A protein and the small-molecule ligand that binds it are described below.
Small molecule (SMILES): CC(=O)N[C@@H]1[C@@H](O)[C@H](O)[C@@H](CO)O[C@H]1O

Binding-site contacts:
Ligand atom C8 contacts residue TYR524 of chain 2.B at 3.6 Å (hydrophobic).
Ligand atom C7 contacts residue ASP526 of chain 2.B at 4.1 Å.
Ligand atom O7 contacts residue SER468 of chain 2.B at 3.3 Å (h-bond).
Ligand atom C1 contacts residue SER503 of chain 2.B at 4.2 Å.
Ligand atom C5 contacts residue ASN501 of chain 2.B at 3.6 Å.
Ligand atom C7 contacts residue ASN501 of chain 2.B at 3.9 Å.
Ligand atom O6 contacts residue SER503 of chain 2.B at 4.3 Å.
Ligand atom O5 contacts residue ASP477 of chain 2.B at 4.1 Å.
Ligand atom C7 contacts residue SER468 of chain 2.B at 4.3 Å.
Ligand atom O5 contacts residue SER503 of chain 2.B at 4.3 Å.
Ligand atom O6 contacts residue SER479 of chain 2.B at 3.2 Å (h-bond).
Ligand atom O5 contacts residue SER479 of chain 2.B at 3.3 Å (h-bond).
Ligand atom C8 contacts residue CYS469 of chain 2.B at 3.7 Å (hydrophobic).
Ligand atom O6 contacts residue LYS480 of chain 2.B at 3.6 Å.
Ligand atom C6 contacts residue SER479 of chain 2.B at 3.7 Å.
Ligand atom C5 contacts residue SER503 of chain 2.B at 4.3 Å.
Ligand atom N2 contacts residue ASP526 of chain 2.B at 3.5 Å (salt-bridge).
Ligand atom O6 contacts residue SER407 of chain 2.B at 4.5 Å.
Ligand atom C4 contacts residue ASN501 of chain 2.B at 4.2 Å.
Ligand atom C2 contacts residue ASN501 of chain 2.B at 2.5 Å.
Ligand atom C1 contacts residue SER479 of chain 2.B at 4.2 Å.
Ligand atom N2 contacts residue ASN501 of chain 2.B at 2.8 Å (h-bond).
Ligand atom C1 contacts residue ASN501 of chain 2.B at 1.4 Å.
Ligand atom O7 contacts residue CYS469 of chain 2.B at 4.3 Å.
Ligand atom C1 contacts residue ASP477 of chain 2.B at 4.5 Å.
Ligand atom C5 contacts residue SER479 of chain 2.B at 4.1 Å.
Ligand atom C1 contacts residue ASP526 of chain 2.B at 4.1 Å.
Ligand atom O5 contacts residue ASN501 of chain 2.B at 2.3 Å (h-bond).
Ligand atom C3 contacts residue ASN501 of chain 2.B at 3.7 Å.
Ligand atom C8 contacts residue ASP526 of chain 2.B at 3.8 Å.

Sequence of chain 2.B:
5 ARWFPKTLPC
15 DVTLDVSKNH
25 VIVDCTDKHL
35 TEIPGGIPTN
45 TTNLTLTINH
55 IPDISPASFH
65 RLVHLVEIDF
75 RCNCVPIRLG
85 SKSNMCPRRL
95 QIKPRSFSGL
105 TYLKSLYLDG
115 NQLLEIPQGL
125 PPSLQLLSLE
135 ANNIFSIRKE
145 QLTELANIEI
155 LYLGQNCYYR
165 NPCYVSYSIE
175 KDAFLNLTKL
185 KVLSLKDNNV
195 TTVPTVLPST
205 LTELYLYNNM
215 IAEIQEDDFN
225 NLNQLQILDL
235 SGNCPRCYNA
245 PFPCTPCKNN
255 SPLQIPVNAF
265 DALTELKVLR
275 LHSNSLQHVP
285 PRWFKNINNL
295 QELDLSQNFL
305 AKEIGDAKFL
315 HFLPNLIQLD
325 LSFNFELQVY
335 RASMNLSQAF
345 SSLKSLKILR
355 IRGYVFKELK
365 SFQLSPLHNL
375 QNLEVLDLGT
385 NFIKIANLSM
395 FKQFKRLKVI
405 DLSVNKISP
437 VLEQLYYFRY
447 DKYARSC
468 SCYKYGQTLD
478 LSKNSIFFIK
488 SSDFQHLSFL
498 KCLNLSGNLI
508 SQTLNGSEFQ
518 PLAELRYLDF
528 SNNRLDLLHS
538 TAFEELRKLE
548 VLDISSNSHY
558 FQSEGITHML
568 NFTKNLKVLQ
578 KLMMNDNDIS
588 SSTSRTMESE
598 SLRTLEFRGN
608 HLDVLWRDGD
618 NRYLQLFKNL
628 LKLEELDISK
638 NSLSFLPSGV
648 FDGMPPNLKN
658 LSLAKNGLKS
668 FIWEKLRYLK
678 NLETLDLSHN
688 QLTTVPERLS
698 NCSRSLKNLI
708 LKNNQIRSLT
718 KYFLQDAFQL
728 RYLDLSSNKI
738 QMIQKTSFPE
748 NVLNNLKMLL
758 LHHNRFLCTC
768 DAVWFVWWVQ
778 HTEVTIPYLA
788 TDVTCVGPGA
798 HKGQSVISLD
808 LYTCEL